Binding-site contacts:
Ligand atom C7 contacts residue TYR180 of chain 2.D at 3.8 Å (hydrophobic).
Ligand atom N2 contacts residue TYR180 of chain 2.D at 3.9 Å.
Ligand atom O7 contacts residue TYR180 of chain 2.D at 4.2 Å.
Ligand atom C8 contacts residue ASN179 of chain 2.D at 4.2 Å.
Ligand atom C1 contacts residue ASN179 of chain 2.D at 1.4 Å.
Ligand atom C7 contacts residue ASN179 of chain 2.D at 3.0 Å.
Ligand atom N2 contacts residue ASN179 of chain 2.D at 2.9 Å (h-bond).
Ligand atom O7 contacts residue ASN179 of chain 2.D at 2.5 Å (h-bond).
Ligand atom C7 contacts residue LYS176 of chain 2.D at 4.3 Å.
Ligand atom C5 contacts residue ASN179 of chain 2.D at 3.6 Å.
Ligand atom C4 contacts residue ASN179 of chain 2.D at 4.2 Å.
Ligand atom O5 contacts residue ASN179 of chain 2.D at 2.4 Å (h-bond).
Ligand atom C8 contacts residue TYR180 of chain 2.D at 3.4 Å (hydrophobic).
Ligand atom C3 contacts residue ASN179 of chain 2.D at 3.8 Å.
Ligand atom C2 contacts residue ASN179 of chain 2.D at 2.5 Å.
Ligand atom C1 contacts residue TYR180 of chain 2.D at 4.0 Å (hydrophobic).
Ligand atom O7 contacts residue LYS176 of chain 2.D at 3.3 Å (salt-bridge).

Sequence of chain 2.D:
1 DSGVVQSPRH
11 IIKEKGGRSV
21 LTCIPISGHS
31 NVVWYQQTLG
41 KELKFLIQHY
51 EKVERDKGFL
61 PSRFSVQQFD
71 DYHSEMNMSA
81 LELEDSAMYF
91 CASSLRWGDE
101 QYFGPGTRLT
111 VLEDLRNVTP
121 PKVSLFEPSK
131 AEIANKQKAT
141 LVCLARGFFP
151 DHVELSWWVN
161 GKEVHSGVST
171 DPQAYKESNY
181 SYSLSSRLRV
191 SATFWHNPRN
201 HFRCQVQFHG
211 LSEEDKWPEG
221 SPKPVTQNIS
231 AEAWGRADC

This protein binds this small molecule.
Small molecule (SMILES): CC(=O)N[C@@H]1[C@@H](O)[C@H](O)[C@@H](CO)O[C@H]1O